Binding-site contacts:
Ligand atom C1 contacts residue ASN214 of chain 1.B at 1.4 Å.
Ligand atom C5 contacts residue ASN214 of chain 1.B at 3.7 Å.
Ligand atom C3 contacts residue ASN214 of chain 1.B at 3.8 Å.
Ligand atom C6 contacts residue PRO212 of chain 1.B at 4.1 Å (hydrophobic).
Ligand atom O5 contacts residue ASN214 of chain 1.B at 2.4 Å (h-bond).
Ligand atom O3 contacts residue ASN264 of chain 1.B at 4.0 Å.
Ligand atom O4 contacts residue ASN264 of chain 1.B at 2.3 Å (h-bond).
Ligand atom O3 contacts residue SER260 of chain 1.B at 3.2 Å (h-bond).
Ligand atom N2 contacts residue ASN214 of chain 1.B at 2.9 Å (h-bond).
Ligand atom O4 contacts residue LYS263 of chain 1.B at 4.0 Å.
Ligand atom O4 contacts residue PRO212 of chain 1.B at 4.5 Å.
Ligand atom C8 contacts residue ASN214 of chain 1.B at 3.7 Å.
Ligand atom C2 contacts residue ASN214 of chain 1.B at 2.4 Å.
Ligand atom C5 contacts residue PRO212 of chain 1.B at 3.8 Å (hydrophobic).
Ligand atom C3 contacts residue ASN264 of chain 1.B at 3.8 Å.
Ligand atom C4 contacts residue ASN264 of chain 1.B at 3.5 Å.
Ligand atom O5 contacts residue PRO212 of chain 1.B at 4.4 Å.
Ligand atom C4 contacts residue ASN214 of chain 1.B at 4.2 Å.
Ligand atom O6 contacts residue PRO212 of chain 1.B at 4.3 Å.
Ligand atom C7 contacts residue ASN214 of chain 1.B at 3.3 Å.
Ligand atom C5 contacts residue ASN264 of chain 1.B at 4.3 Å.
Ligand atom C3 contacts residue SER260 of chain 1.B at 4.3 Å.
Ligand atom O7 contacts residue ASN214 of chain 1.B at 3.3 Å (h-bond).

A protein and the small-molecule ligand that binds it are described below.
Small molecule (SMILES): CC(=O)N[C@@H]1[C@@H](O)[C@H](O)[C@@H](CO)O[C@H]1O

Sequence of chain 1.B:
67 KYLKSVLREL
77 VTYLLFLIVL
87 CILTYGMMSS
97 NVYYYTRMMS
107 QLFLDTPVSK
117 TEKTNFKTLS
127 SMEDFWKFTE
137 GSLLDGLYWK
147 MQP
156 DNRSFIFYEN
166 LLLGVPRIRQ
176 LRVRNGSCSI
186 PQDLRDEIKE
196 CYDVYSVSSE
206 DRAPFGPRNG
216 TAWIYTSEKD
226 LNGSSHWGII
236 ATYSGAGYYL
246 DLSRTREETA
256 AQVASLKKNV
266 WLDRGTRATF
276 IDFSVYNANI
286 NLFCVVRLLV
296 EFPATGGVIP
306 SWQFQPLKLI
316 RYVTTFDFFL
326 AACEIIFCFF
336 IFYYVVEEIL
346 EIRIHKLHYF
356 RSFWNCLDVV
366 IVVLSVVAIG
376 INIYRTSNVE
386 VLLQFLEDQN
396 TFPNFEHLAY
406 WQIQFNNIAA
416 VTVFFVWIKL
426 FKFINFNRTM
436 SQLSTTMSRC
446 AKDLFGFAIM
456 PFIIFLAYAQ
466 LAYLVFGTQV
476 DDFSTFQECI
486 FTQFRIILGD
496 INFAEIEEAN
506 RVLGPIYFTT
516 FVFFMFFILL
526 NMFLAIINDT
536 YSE